This small molecule binds to this protein.
Small molecule (SMILES): NCCc1c[nH]c2ccc(O)cc12

Sequence of chain 1.A:
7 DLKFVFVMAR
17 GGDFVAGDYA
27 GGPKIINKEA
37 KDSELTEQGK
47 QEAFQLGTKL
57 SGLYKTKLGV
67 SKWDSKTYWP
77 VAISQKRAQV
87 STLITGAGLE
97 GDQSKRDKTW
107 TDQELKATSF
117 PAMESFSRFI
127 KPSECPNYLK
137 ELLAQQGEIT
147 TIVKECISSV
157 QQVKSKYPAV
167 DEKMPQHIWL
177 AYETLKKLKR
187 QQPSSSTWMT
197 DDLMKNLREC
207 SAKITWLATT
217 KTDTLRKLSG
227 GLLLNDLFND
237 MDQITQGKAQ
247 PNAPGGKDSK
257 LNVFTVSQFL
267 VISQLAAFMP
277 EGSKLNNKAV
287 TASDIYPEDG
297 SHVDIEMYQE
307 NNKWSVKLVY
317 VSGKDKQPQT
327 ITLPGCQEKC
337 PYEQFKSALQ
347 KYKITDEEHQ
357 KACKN

Binding-site contacts:
Ligand atom CE2 contacts residue LEU233 of chain 1.A at 3.7 Å (hydrophobic).
Ligand atom CD1 contacts residue LEU233 of chain 1.A at 3.6 Å (hydrophobic).
Ligand atom OH contacts residue ASN258 of chain 1.A at 3.0 Å (h-bond).
Ligand atom CH2 contacts residue VAL13 of chain 1.A at 3.4 Å (hydrophobic).
Ligand atom CD1 contacts residue GLN270 of chain 1.A at 4.1 Å.
Ligand atom CE3 contacts residue ASN258 of chain 1.A at 3.9 Å.
Ligand atom CB contacts residue PHE116 of chain 1.A at 3.6 Å (hydrophobic).
Ligand atom CE3 contacts residue PHE12 of chain 1.A at 4.0 Å (hydrophobic).
Ligand atom CG contacts residue PHE122 of chain 1.A at 4.2 Å (hydrophobic).
Ligand atom CE3 contacts residue PHE260 of chain 1.A at 3.7 Å (hydrophobic).
Ligand atom CZ2 contacts residue ILE301 of chain 1.A at 3.9 Å (hydrophobic).
Ligand atom CZ2 contacts residue GLN270 of chain 1.A at 3.8 Å.
Ligand atom NZ contacts residue ASP232 of chain 1.A at 2.5 Å (salt-bridge).
Ligand atom NE1 contacts residue GLN270 of chain 1.A at 3.0 Å (h-bond).
Ligand atom CZ3 contacts residue PHE260 of chain 1.A at 3.5 Å (hydrophobic).
Ligand atom CE2 contacts residue GLN270 of chain 1.A at 3.7 Å.
Ligand atom CD1 contacts residue PHE122 of chain 1.A at 4.0 Å (hydrophobic).
Ligand atom CB contacts residue ASP232 of chain 1.A at 3.4 Å.
Ligand atom CA contacts residue ASP236 of chain 1.A at 3.3 Å.
Ligand atom CD1 contacts residue LEU229 of chain 1.A at 4.0 Å (hydrophobic).
Ligand atom CZ2 contacts residue MET14 of chain 1.A at 3.8 Å (hydrophobic).
Ligand atom CH2 contacts residue MET14 of chain 1.A at 3.6 Å (hydrophobic).
Ligand atom NE1 contacts residue LEU233 of chain 1.A at 3.5 Å.
Ligand atom OH contacts residue VAL13 of chain 1.A at 2.7 Å (h-bond).
Ligand atom OH contacts residue PHE12 of chain 1.A at 3.7 Å.
Ligand atom CH2 contacts residue PHE12 of chain 1.A at 3.7 Å (hydrophobic).
Ligand atom CZ3 contacts residue PHE12 of chain 1.A at 3.8 Å (hydrophobic).
Ligand atom CZ3 contacts residue VAL13 of chain 1.A at 3.4 Å (hydrophobic).
Ligand atom CD2 contacts residue LEU233 of chain 1.A at 3.9 Å (hydrophobic).
Ligand atom CD2 contacts residue PHE260 of chain 1.A at 3.8 Å (hydrophobic).
Ligand atom CG contacts residue PHE260 of chain 1.A at 4.1 Å (hydrophobic).
Ligand atom OH contacts residue PHE260 of chain 1.A at 3.4 Å.
Ligand atom NZ contacts residue PHE116 of chain 1.A at 4.0 Å.
Ligand atom CA contacts residue ASP232 of chain 1.A at 3.3 Å.
Ligand atom NZ contacts residue ASP236 of chain 1.A at 2.9 Å (salt-bridge).
Ligand atom CB contacts residue PHE122 of chain 1.A at 3.9 Å (hydrophobic).
Ligand atom CG contacts residue LEU233 of chain 1.A at 3.9 Å (hydrophobic).
Ligand atom OH contacts residue VAL259 of chain 1.A at 4.1 Å.
Ligand atom CH2 contacts residue PHE260 of chain 1.A at 4.1 Å (hydrophobic).
Ligand atom CE2 contacts residue PHE260 of chain 1.A at 4.1 Å (hydrophobic).